A protein and the small-molecule ligand that binds it are described below.
Small molecule (SMILES): CC(=O)N[C@H]1[C@H](O[C@H]2[C@H](O)[C@@H](NC(C)=O)CO[C@@H]2CO)O[C@H](CO)[C@@H](O)[C@@H]1O

Binding-site contacts:
Ligand atom C8 contacts residue VAL2 of chain 1.A at 4.1 Å (hydrophobic).
Ligand atom O3 contacts residue LYS243 of chain 1.E at 3.7 Å.
Ligand atom C6 contacts residue THR28 of chain 1.A at 4.0 Å.
Ligand atom O6 contacts residue ILE27 of chain 1.A at 3.8 Å.
Ligand atom N2 contacts residue ARG242 of chain 1.E at 3.8 Å.
Ligand atom C8 contacts residue ASN247 of chain 1.E at 3.7 Å.
Ligand atom C2 contacts residue ASN247 of chain 1.E at 2.6 Å.
Ligand atom C8 contacts residue GLY26 of chain 1.A at 3.2 Å.
Ligand atom C7 contacts residue ARG242 of chain 1.E at 4.1 Å.
Ligand atom N2 contacts residue ASN247 of chain 1.E at 3.0 Å (h-bond).
Ligand atom C3 contacts residue ASN247 of chain 1.E at 3.9 Å.
Ligand atom C4 contacts residue ASN247 of chain 1.E at 4.3 Å.
Ligand atom O5 contacts residue ASN31 of chain 1.A at 4.5 Å.
Ligand atom O7 contacts residue LYS239 of chain 1.E at 4.3 Å.
Ligand atom O7 contacts residue ASN247 of chain 1.E at 4.4 Å.
Ligand atom N2 contacts residue LYS243 of chain 1.E at 4.2 Å.
Ligand atom C7 contacts residue ASN247 of chain 1.E at 3.5 Å.
Ligand atom C6 contacts residue ILE27 of chain 1.A at 4.3 Å (hydrophobic).
Ligand atom O6 contacts residue THR28 of chain 1.A at 3.9 Å.
Ligand atom C8 contacts residue ILE27 of chain 1.A at 4.0 Å (hydrophobic).
Ligand atom C5 contacts residue ASN247 of chain 1.E at 3.6 Å.
Ligand atom O7 contacts residue ARG242 of chain 1.E at 3.5 Å.
Ligand atom O5 contacts residue ASN247 of chain 1.E at 2.4 Å (h-bond).
Ligand atom C1 contacts residue ASN247 of chain 1.E at 1.4 Å.
Ligand atom C5 contacts residue LYS243 of chain 1.E at 4.3 Å.

Sequence of chain 1.E:
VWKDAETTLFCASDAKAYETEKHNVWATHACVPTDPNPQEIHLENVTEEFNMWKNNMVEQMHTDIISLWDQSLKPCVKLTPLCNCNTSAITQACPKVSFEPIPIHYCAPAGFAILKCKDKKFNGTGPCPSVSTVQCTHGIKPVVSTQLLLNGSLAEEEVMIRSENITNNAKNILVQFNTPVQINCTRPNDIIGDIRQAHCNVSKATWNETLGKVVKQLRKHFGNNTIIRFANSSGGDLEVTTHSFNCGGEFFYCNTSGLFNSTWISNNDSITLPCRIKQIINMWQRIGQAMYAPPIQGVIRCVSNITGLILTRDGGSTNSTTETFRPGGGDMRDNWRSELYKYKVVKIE

Sequence of chain 1.A:
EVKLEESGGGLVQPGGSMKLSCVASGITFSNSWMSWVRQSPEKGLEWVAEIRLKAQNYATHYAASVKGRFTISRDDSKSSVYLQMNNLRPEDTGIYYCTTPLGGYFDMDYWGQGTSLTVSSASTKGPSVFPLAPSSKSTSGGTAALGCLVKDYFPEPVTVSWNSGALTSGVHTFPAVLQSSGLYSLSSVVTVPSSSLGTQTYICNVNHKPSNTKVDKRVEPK